Binding-site contacts:
Ligand atom C6 contacts residue THR579 of chain 1.B at 3.7 Å.
Ligand atom O6 contacts residue THR579 of chain 1.B at 3.3 Å (h-bond).
Ligand atom C4 contacts residue ASN329 of chain 1.B at 4.2 Å.
Ligand atom O5 contacts residue ASN329 of chain 1.B at 2.3 Å (h-bond).
Ligand atom O6 contacts residue GLN578 of chain 1.B at 2.8 Å (h-bond).
Ligand atom C7 contacts residue ASN329 of chain 1.B at 3.4 Å.
Ligand atom O6 contacts residue ARG326 of chain 1.B at 4.1 Å.
Ligand atom O5 contacts residue GLN578 of chain 1.B at 3.3 Å (h-bond).
Ligand atom C5 contacts residue THR579 of chain 1.B at 4.2 Å.
Ligand atom C5 contacts residue ASN329 of chain 1.B at 3.7 Å.
Ligand atom O7 contacts residue ASN329 of chain 1.B at 3.3 Å (h-bond).
Ligand atom C2 contacts residue ASN329 of chain 1.B at 2.5 Å.
Ligand atom C6 contacts residue GLN578 of chain 1.B at 3.9 Å.
Ligand atom C5 contacts residue GLN578 of chain 1.B at 3.7 Å.
Ligand atom N2 contacts residue ASN329 of chain 1.B at 3.0 Å (h-bond).
Ligand atom C1 contacts residue GLN578 of chain 1.B at 4.3 Å.
Ligand atom C1 contacts residue ASN329 of chain 1.B at 1.4 Å.
Ligand atom C3 contacts residue ASN329 of chain 1.B at 3.8 Å.
Ligand atom C8 contacts residue ASN329 of chain 1.B at 4.2 Å.

Sequence of chain 1.B:
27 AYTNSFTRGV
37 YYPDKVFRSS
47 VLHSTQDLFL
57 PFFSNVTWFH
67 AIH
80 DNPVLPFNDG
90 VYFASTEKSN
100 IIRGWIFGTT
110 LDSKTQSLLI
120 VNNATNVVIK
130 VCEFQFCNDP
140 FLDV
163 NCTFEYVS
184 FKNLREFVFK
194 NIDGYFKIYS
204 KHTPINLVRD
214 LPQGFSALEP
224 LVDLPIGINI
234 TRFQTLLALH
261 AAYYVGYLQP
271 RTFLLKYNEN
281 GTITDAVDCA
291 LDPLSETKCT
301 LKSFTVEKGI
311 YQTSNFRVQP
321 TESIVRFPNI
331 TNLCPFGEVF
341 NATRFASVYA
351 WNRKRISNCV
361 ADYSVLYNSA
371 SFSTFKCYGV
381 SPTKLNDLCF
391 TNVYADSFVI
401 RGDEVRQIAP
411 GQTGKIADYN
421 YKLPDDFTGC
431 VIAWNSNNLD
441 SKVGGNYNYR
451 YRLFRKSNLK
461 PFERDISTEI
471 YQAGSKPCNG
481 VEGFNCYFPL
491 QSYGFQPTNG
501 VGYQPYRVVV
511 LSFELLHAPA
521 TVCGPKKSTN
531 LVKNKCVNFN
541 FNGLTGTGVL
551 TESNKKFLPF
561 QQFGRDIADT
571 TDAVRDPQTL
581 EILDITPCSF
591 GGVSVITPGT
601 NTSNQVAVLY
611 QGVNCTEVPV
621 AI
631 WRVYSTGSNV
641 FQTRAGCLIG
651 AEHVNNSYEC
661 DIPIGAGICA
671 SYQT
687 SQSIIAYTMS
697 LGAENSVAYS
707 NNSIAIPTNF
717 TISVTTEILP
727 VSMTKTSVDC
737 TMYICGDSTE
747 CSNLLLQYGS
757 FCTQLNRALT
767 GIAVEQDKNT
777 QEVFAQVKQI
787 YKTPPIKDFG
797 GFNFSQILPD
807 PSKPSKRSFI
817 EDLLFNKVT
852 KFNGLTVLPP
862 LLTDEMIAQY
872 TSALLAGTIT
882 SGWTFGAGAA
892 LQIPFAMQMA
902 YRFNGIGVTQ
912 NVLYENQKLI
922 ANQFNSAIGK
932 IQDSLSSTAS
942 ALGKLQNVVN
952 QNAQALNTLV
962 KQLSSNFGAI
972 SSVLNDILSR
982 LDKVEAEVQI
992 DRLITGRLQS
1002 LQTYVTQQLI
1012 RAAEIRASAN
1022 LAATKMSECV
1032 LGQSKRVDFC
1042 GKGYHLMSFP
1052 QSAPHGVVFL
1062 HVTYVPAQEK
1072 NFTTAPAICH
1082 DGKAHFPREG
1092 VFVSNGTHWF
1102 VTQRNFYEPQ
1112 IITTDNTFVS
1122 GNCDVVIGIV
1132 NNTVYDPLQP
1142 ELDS

This small molecule binds to this protein.
Small molecule (SMILES): CC(=O)N[C@@H]1[C@@H](O)[C@H](O)[C@@H](CO)O[C@H]1O